Sequence of chain 1.B:
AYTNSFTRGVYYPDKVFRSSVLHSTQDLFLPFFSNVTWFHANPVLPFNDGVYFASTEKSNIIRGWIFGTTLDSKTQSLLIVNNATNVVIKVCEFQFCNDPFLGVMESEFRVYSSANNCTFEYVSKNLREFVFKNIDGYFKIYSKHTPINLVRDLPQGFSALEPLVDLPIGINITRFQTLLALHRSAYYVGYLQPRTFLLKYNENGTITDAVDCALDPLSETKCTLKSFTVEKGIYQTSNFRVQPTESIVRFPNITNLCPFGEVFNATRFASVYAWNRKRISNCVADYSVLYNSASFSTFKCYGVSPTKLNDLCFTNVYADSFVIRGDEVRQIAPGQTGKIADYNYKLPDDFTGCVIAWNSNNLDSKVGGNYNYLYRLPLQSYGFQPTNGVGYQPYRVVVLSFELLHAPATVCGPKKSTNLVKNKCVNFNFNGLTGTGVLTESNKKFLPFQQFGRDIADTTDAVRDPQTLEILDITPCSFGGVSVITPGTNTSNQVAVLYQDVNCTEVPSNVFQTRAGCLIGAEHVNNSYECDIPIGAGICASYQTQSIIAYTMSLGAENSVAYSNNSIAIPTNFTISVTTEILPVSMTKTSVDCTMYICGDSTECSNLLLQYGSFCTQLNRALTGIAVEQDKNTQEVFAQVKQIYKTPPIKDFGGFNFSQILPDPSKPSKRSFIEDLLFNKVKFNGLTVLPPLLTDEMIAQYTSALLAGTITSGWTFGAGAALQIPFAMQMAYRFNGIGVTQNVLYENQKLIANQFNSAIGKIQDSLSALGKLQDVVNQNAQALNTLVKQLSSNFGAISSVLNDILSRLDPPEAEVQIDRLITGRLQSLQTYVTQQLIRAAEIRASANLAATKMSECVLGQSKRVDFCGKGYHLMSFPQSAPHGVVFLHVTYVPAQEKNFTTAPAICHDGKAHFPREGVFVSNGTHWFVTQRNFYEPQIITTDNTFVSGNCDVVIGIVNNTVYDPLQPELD

Binding-site contacts:
Ligand atom C3 contacts residue ASN61 of chain 1.B at 3.8 Å.
Ligand atom C8 contacts residue ASN61 of chain 1.B at 3.6 Å.
Ligand atom N2 contacts residue TYR28 of chain 1.B at 4.4 Å.
Ligand atom C1 contacts residue ASN61 of chain 1.B at 1.4 Å.
Ligand atom C4 contacts residue ASN61 of chain 1.B at 4.3 Å.
Ligand atom C2 contacts residue ASN61 of chain 1.B at 2.5 Å.
Ligand atom O7 contacts residue ASN61 of chain 1.B at 3.8 Å.
Ligand atom N2 contacts residue ASN61 of chain 1.B at 2.8 Å (h-bond).
Ligand atom C5 contacts residue ASN61 of chain 1.B at 3.6 Å.
Ligand atom C7 contacts residue ASN61 of chain 1.B at 3.3 Å.
Ligand atom C1 contacts residue TYR28 of chain 1.B at 3.5 Å (hydrophobic).
Ligand atom O5 contacts residue ASN61 of chain 1.B at 2.4 Å (h-bond).
Ligand atom C2 contacts residue TYR28 of chain 1.B at 4.5 Å (hydrophobic).
Ligand atom O5 contacts residue TYR28 of chain 1.B at 4.0 Å.
Ligand atom C5 contacts residue TYR28 of chain 1.B at 4.0 Å (hydrophobic).

This small molecule binds to this protein.
Small molecule (SMILES): CC(=O)N[C@@H]1[C@@H](O)[C@H](O)[C@@H](CO)O[C@H]1O